Sequence of chain 1.A:
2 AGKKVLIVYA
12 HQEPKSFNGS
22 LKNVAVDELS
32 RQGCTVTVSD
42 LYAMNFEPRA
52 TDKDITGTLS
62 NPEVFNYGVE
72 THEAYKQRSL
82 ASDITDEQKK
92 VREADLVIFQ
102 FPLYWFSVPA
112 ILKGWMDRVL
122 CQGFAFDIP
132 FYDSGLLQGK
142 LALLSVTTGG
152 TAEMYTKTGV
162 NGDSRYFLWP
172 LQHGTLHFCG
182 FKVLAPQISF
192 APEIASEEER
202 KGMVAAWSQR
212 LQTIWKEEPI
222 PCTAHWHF

This protein binds this small molecule.
Small molecule (SMILES): NC(=O)c1cc(N2CC2)c([N+](=O)[O-])cc1[N+](=O)[O-]

Binding-site contacts:
Ligand atom O contacts residue GLY151 of chain 1.A at 3.3 Å.
Ligand atom O1 contacts residue ASN162 of chain 1.A at 3.3 Å (h-bond).
Ligand atom C contacts residue FAD1 of chain 1.D at 3.4 Å.
Ligand atom O4 contacts residue PHE127 of chain 1.B at 3.5 Å.
Ligand atom N contacts residue ASN162 of chain 1.A at 3.7 Å.
Ligand atom O4 contacts residue FAD1 of chain 1.D at 3.1 Å.
Ligand atom N6 contacts residue PHE127 of chain 1.B at 3.9 Å.
Ligand atom O1 contacts residue PHE107 of chain 1.A at 3.8 Å.
Ligand atom C2 contacts residue GLY151 of chain 1.A at 4.1 Å.
Ligand atom N contacts residue PHE179 of chain 1.B at 3.7 Å.
Ligand atom O3 contacts residue FAD1 of chain 1.D at 2.9 Å (h-bond).
Ligand atom C2 contacts residue FAD1 of chain 1.D at 4.1 Å.
Ligand atom N contacts residue FAD1 of chain 1.D at 3.7 Å.
Ligand atom O2 contacts residue ASN162 of chain 1.A at 2.9 Å (h-bond).
Ligand atom O2 contacts residue GLY151 of chain 1.A at 3.7 Å.
Ligand atom C3 contacts residue GLY151 of chain 1.A at 3.5 Å.
Ligand atom O1 contacts residue TYR156 of chain 1.A at 4.0 Å.
Ligand atom O3 contacts residue TRP106 of chain 1.A at 3.1 Å.
Ligand atom C7 contacts residue PHE127 of chain 1.B at 4.0 Å (hydrophobic).
Ligand atom C4 contacts residue FAD1 of chain 1.D at 4.2 Å.
Ligand atom N6 contacts residue FAD1 of chain 1.D at 4.0 Å.
Ligand atom N3 contacts residue FAD1 of chain 1.D at 3.1 Å (h-bond).
Ligand atom O3 contacts residue PHE179 of chain 1.B at 4.1 Å.
Ligand atom O1 contacts residue FAD1 of chain 1.D at 3.5 Å (h-bond).
Ligand atom C7 contacts residue ILE129 of chain 1.B at 4.1 Å (hydrophobic).
Ligand atom N1 contacts residue GLY151 of chain 1.A at 3.8 Å.
Ligand atom O contacts residue MET155 of chain 1.A at 3.6 Å (h-bond).
Ligand atom C1 contacts residue PHE179 of chain 1.B at 3.9 Å (hydrophobic).
Ligand atom C5 contacts residue FAD1 of chain 1.D at 3.9 Å.
Ligand atom C9 contacts residue FAD1 of chain 1.D at 3.5 Å.
Ligand atom O1 contacts residue PHE179 of chain 1.B at 3.4 Å.
Ligand atom N1 contacts residue GLY150 of chain 1.A at 3.5 Å (h-bond).
Ligand atom O contacts residue GLY150 of chain 1.A at 4.0 Å.
Ligand atom C3 contacts residue GLY150 of chain 1.A at 3.7 Å.
Ligand atom C8 contacts residue PHE179 of chain 1.B at 4.0 Å (hydrophobic).
Ligand atom C contacts residue PHE179 of chain 1.B at 3.6 Å (hydrophobic).
Ligand atom C8 contacts residue FAD1 of chain 1.D at 3.4 Å.
Ligand atom O2 contacts residue FAD1 of chain 1.D at 3.9 Å.
Ligand atom C7 contacts residue GLN123 of chain 1.B at 4.0 Å.
Ligand atom C1 contacts residue FAD1 of chain 1.D at 3.6 Å.

Sequence of chain 1.B:
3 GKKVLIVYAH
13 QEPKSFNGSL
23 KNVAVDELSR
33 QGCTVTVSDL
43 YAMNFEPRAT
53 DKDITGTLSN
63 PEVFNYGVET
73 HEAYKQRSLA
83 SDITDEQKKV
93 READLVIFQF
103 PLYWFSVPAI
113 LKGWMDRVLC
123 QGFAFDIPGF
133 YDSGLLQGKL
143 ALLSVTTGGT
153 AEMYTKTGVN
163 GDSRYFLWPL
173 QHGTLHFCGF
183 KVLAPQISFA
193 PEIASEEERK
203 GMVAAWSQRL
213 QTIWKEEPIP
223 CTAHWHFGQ